Sequence of chain 1.A:
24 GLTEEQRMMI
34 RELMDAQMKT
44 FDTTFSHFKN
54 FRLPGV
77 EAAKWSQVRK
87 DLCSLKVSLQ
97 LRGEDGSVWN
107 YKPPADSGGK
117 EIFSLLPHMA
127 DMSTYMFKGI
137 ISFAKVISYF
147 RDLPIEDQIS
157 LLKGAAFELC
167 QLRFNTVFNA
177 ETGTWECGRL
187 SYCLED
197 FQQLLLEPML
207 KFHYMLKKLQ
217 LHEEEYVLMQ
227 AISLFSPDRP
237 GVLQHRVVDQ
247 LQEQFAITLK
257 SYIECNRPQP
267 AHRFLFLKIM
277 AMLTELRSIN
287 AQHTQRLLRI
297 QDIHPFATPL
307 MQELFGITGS

The protein below binds the small molecule below.
Small molecule (SMILES): ClC1=C(Cl)[C@]2(Cl)[C@@H]3C[C@@H](Cl)[C@@H](Cl)[C@@H]3[C@@]1(Cl)C2(Cl)Cl

Binding-site contacts:
Ligand atom CL2 contacts residue TRP181 of chain 1.A at 3.5 Å.
Ligand atom C03 contacts residue S6H1 of chain 1.E at 0.5 Å.
Ligand atom C03 contacts residue PHE170 of chain 1.A at 3.9 Å (hydrophobic).
Ligand atom CL6 contacts residue MET125 of chain 1.A at 3.0 Å.
Ligand atom CL5 contacts residue S6H1 of chain 1.E at 0.1 Å.
Ligand atom C01 contacts residue S6H1 of chain 1.E at 0.2 Å.
Ligand atom CL7 contacts residue S6H1 of chain 1.E at 0.0 Å.
Ligand atom CL3 contacts residue GLN167 of chain 1.A at 3.7 Å.
Ligand atom C14 contacts residue SER129 of chain 1.A at 3.9 Å.
Ligand atom C12 contacts residue S6H1 of chain 1.E at 0.1 Å.
Ligand atom CL2 contacts residue S6H1 of chain 1.E at 1.2 Å.
Ligand atom CL8 contacts residue EST1 of chain 1.B at 3.6 Å.
Ligand atom C10 contacts residue GLN167 of chain 1.A at 3.6 Å.
Ligand atom CL1 contacts residue TYR188 of chain 1.A at 3.7 Å.
Ligand atom CL6 contacts residue S6H1 of chain 1.E at 0.1 Å.
Ligand atom CL1 contacts residue MET125 of chain 1.A at 3.8 Å.
Ligand atom C16 contacts residue S6H1 of chain 1.E at 0.0 Å.
Ligand atom C10 contacts residue S6H1 of chain 1.E at 0.1 Å.
Ligand atom C01 contacts residue MET125 of chain 1.A at 3.7 Å (hydrophobic).
Ligand atom CL6 contacts residue SER129 of chain 1.A at 2.8 Å.
Ligand atom C07 contacts residue LEU91 of chain 1.A at 4.0 Å (hydrophobic).
Ligand atom CL7 contacts residue LEU91 of chain 1.A at 3.7 Å.
Ligand atom C14 contacts residue S6H1 of chain 1.E at 0.0 Å.
Ligand atom CL3 contacts residue EST1 of chain 1.B at 4.0 Å.
Ligand atom C02 contacts residue S6H1 of chain 1.E at 0.5 Å.
Ligand atom CL6 contacts residue MET128 of chain 1.A at 3.9 Å.
Ligand atom CL7 contacts residue EST1 of chain 1.B at 4.0 Å.
Ligand atom CL4 contacts residue GLN167 of chain 1.A at 2.6 Å.
Ligand atom C07 contacts residue S6H1 of chain 1.E at 0.2 Å.
Ligand atom C02 contacts residue MET125 of chain 1.A at 4.0 Å (hydrophobic).
Ligand atom CL1 contacts residue S6H1 of chain 1.E at 0.1 Å.
Ligand atom CL1 contacts residue TRP181 of chain 1.A at 3.9 Å.
Ligand atom C08 contacts residue S6H1 of chain 1.E at 0.1 Å.
Ligand atom C02 contacts residue PHE170 of chain 1.A at 4.0 Å (hydrophobic).
Ligand atom C05 contacts residue S6H1 of chain 1.E at 0.6 Å.
Ligand atom CL8 contacts residue S6H1 of chain 1.E at 0.0 Å.
Ligand atom CL3 contacts residue S6H1 of chain 1.E at 0.2 Å.
Ligand atom CL4 contacts residue S6H1 of chain 1.E at 0.1 Å.
Ligand atom CL8 contacts residue SER129 of chain 1.A at 3.3 Å.
Ligand atom CL5 contacts residue PHE170 of chain 1.A at 3.2 Å.